Binding-site contacts:
Ligand atom OAE contacts residue ILE113 of chain 8.A at 3.3 Å (h-bond).
Ligand atom CAT contacts residue TRP203 of chain 8.A at 3.6 Å (hydrophobic).
Ligand atom CAG contacts residue GLN202 of chain 8.A at 3.3 Å.
Ligand atom CAN contacts residue PRO177 of chain 8.A at 3.4 Å (hydrophobic).
Ligand atom CAO contacts residue ILE111 of chain 8.A at 3.8 Å (hydrophobic).
Ligand atom NAC contacts residue THR114 of chain 8.A at 3.3 Å (h-bond).
Ligand atom CAT contacts residue ASN228 of chain 8.A at 3.5 Å.
Ligand atom OAX contacts residue ILE111 of chain 8.A at 3.5 Å.
Ligand atom CAP contacts residue ILE111 of chain 8.A at 3.8 Å (hydrophobic).
Ligand atom NAC contacts residue ASP112 of chain 8.A at 2.5 Å (salt-bridge).
Ligand atom CBB contacts residue ILE111 of chain 8.A at 3.6 Å (hydrophobic).
Ligand atom OAD contacts residue ALA275 of chain 8.A at 3.2 Å.
Ligand atom CAH contacts residue ASN228 of chain 8.A at 3.4 Å.
Ligand atom CAY contacts residue THR114 of chain 8.A at 3.8 Å.
Ligand atom OAX contacts residue MET195 of chain 8.A at 3.6 Å.
Ligand atom CAL contacts residue PHE155 of chain 8.A at 3.6 Å (hydrophobic).
Ligand atom CAL contacts residue ILE111 of chain 8.A at 3.7 Å (hydrophobic).
Ligand atom CAS contacts residue TRP203 of chain 8.A at 3.8 Å (hydrophobic).
Ligand atom NBG contacts residue TRP203 of chain 8.A at 3.3 Å.
Ligand atom CAA contacts residue SER178 of chain 8.A at 3.5 Å.
Ligand atom CAA contacts residue TYR153 of chain 8.A at 3.5 Å (hydrophobic).
Ligand atom CAH contacts residue TRP203 of chain 8.A at 3.5 Å (hydrophobic).
Ligand atom OAE contacts residue ASP112 of chain 8.A at 3.6 Å.
Ligand atom CAG contacts residue ASN228 of chain 8.A at 3.6 Å.
Ligand atom CAA contacts residue PRO177 of chain 8.A at 3.5 Å (hydrophobic).
Ligand atom CAG contacts residue TRP203 of chain 8.A at 3.7 Å (hydrophobic).
Ligand atom NAU contacts residue PHE155 of chain 8.A at 3.7 Å.
Ligand atom CBC contacts residue ASN228 of chain 8.A at 3.8 Å.
Ligand atom CAS contacts residue TYR201 of chain 8.A at 3.5 Å (hydrophobic).
Ligand atom CAI contacts residue PHE135 of chain 8.A at 3.7 Å (hydrophobic).
Ligand atom CAK contacts residue PHE135 of chain 8.A at 3.6 Å (hydrophobic).
Ligand atom CAA contacts residue VAL179 of chain 8.A at 3.2 Å (hydrophobic).
Ligand atom OAD contacts residue LYS274 of chain 8.A at 3.1 Å (salt-bridge).
Ligand atom CAN contacts residue PHE155 of chain 8.A at 3.8 Å (hydrophobic).
Ligand atom CBC contacts residue TRP203 of chain 8.A at 3.6 Å (hydrophobic).
Ligand atom CAJ contacts residue PHE155 of chain 8.A at 3.7 Å (hydrophobic).
Ligand atom CAO contacts residue PHE135 of chain 8.A at 3.8 Å (hydrophobic).
Ligand atom CAY contacts residue ASP112 of chain 8.A at 3.8 Å.
Ligand atom CAZ contacts residue TRP203 of chain 8.A at 3.5 Å (hydrophobic).
Ligand atom CAH contacts residue GLN202 of chain 8.A at 3.2 Å.

Sequence of chain 9.C:
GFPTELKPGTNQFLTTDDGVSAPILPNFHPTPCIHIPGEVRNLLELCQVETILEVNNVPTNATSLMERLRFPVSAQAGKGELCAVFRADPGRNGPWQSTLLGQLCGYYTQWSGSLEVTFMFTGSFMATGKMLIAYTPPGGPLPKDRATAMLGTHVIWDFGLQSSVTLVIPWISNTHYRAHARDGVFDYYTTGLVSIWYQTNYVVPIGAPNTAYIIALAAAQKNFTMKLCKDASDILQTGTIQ

Sequence of chain 8.C:
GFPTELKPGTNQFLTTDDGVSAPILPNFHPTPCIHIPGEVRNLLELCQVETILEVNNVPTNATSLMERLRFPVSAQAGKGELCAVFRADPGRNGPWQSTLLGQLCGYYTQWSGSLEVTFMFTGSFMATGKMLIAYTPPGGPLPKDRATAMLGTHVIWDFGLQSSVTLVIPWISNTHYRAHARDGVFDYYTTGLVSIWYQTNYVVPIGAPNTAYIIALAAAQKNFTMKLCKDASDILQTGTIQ

Sequence of chain 8.A:
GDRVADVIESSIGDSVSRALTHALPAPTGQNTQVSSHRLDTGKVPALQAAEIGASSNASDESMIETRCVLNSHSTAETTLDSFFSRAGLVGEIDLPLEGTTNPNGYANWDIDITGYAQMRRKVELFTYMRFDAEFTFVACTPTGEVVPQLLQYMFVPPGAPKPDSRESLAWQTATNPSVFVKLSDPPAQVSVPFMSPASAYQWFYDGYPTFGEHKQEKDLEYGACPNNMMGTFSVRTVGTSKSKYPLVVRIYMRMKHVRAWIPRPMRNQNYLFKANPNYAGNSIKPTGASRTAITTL

The small molecule below binds the protein below.
Small molecule (SMILES): CCO/N=C/c1ccc(OCC[C@@H](C)CCN2CCN(c3ccnc(C(N)=O)c3)C2=O)cc1